This protein binds this small molecule.
Small molecule (SMILES): O=C(Nc1ccccc1)Nc1cccnc1

Sequence of chain 1.B:
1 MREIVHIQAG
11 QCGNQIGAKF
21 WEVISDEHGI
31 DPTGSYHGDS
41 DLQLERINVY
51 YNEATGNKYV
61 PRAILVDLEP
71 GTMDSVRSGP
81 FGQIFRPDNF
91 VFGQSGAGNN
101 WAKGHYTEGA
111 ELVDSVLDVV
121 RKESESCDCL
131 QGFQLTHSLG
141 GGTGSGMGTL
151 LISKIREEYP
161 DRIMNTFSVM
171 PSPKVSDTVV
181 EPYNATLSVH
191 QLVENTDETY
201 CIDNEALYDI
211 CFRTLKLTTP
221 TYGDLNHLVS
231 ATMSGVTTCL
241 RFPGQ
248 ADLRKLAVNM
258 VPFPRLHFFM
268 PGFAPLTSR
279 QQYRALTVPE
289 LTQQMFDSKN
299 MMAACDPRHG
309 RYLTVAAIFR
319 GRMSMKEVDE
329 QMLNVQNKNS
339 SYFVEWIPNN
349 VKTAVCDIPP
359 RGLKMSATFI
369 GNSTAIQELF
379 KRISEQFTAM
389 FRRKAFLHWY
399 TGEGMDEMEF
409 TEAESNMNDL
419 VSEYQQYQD

Sequence of chain 1.C:
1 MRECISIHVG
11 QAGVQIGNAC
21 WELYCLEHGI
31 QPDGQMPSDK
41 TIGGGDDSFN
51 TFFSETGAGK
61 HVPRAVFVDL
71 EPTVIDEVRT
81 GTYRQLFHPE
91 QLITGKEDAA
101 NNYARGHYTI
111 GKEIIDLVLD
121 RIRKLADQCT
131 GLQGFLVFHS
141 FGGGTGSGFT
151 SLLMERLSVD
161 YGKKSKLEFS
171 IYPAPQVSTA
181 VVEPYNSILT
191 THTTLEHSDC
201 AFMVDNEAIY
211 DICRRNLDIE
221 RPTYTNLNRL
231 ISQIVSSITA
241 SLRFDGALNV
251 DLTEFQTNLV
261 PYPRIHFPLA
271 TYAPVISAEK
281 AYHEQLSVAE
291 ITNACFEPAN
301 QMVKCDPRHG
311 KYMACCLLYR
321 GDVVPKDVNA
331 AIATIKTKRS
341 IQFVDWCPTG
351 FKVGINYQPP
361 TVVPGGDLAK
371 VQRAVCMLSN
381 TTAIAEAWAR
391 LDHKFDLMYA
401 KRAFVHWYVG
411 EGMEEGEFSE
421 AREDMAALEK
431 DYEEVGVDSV

Binding-site contacts:
Ligand atom C11 contacts residue K0G1 of chain 1.S at 3.4 Å.
Ligand atom C11 contacts residue TYR262 of chain 1.C at 3.6 Å (hydrophobic).
Ligand atom C6 contacts residue GLU434 of chain 1.C at 3.8 Å.
Ligand atom C8 contacts residue VAL435 of chain 1.C at 3.5 Å (hydrophobic).
Ligand atom C8 contacts residue GLU434 of chain 1.C at 3.9 Å.
Ligand atom C4 contacts residue K0G1 of chain 1.S at 3.6 Å.
Ligand atom O contacts residue K0G1 of chain 1.S at 4.0 Å.
Ligand atom C7 contacts residue K0G1 of chain 1.S at 3.5 Å.
Ligand atom C5 contacts residue ARG391 of chain 1.B at 3.5 Å.
Ligand atom C9 contacts residue VAL435 of chain 1.C at 3.6 Å (hydrophobic).
Ligand atom N contacts residue ARG391 of chain 1.B at 3.5 Å (salt-bridge).
Ligand atom C2 contacts residue ARG391 of chain 1.B at 3.3 Å.
Ligand atom N2 contacts residue TYR262 of chain 1.C at 3.8 Å.
Ligand atom N1 contacts residue K0G1 of chain 1.S at 3.5 Å (h-bond).
Ligand atom C contacts residue TYR262 of chain 1.C at 3.8 Å (hydrophobic).
Ligand atom C4 contacts residue ARG390 of chain 1.B at 3.6 Å.
Ligand atom N1 contacts residue TYR262 of chain 1.C at 3.4 Å.
Ligand atom C6 contacts residue K0G1 of chain 1.S at 3.6 Å.
Ligand atom C6 contacts residue ARG391 of chain 1.B at 3.7 Å.
Ligand atom C4 contacts residue ARG391 of chain 1.B at 3.7 Å.
Ligand atom C3 contacts residue K0G1 of chain 1.S at 3.6 Å.
Ligand atom C contacts residue K0G1 of chain 1.S at 3.6 Å.
Ligand atom C8 contacts residue K0G1 of chain 1.S at 3.9 Å.
Ligand atom C3 contacts residue ARG391 of chain 1.B at 3.7 Å.
Ligand atom C9 contacts residue ASP431 of chain 1.C at 3.5 Å.
Ligand atom N contacts residue TYR262 of chain 1.C at 3.8 Å.
Ligand atom C10 contacts residue ASP431 of chain 1.C at 3.6 Å.
Ligand atom C3 contacts residue ARG390 of chain 1.B at 3.4 Å.
Ligand atom C2 contacts residue LYS392 of chain 1.B at 4.1 Å.
Ligand atom C2 contacts residue K0G1 of chain 1.S at 3.8 Å.
Ligand atom C9 contacts residue K0G1 of chain 1.S at 3.8 Å.
Ligand atom C7 contacts residue TYR262 of chain 1.C at 3.8 Å (hydrophobic).
Ligand atom N contacts residue K0G1 of chain 1.S at 3.7 Å.
Ligand atom C contacts residue GLU434 of chain 1.C at 3.9 Å.
Ligand atom C1 contacts residue ARG391 of chain 1.B at 3.5 Å.
Ligand atom C1 contacts residue K0G1 of chain 1.S at 3.6 Å.
Ligand atom C10 contacts residue K0G1 of chain 1.S at 3.5 Å.
Ligand atom O contacts residue GLU434 of chain 1.C at 3.1 Å (salt-bridge).
Ligand atom C5 contacts residue K0G1 of chain 1.S at 3.8 Å.
Ligand atom N2 contacts residue K0G1 of chain 1.S at 3.5 Å.